Binding-site contacts:
Ligand atom O3 contacts residue ARG392 of chain 1.L at 4.5 Å.
Ligand atom C5 contacts residue ASN205 of chain 1.L at 3.6 Å.
Ligand atom C6 contacts residue SER207 of chain 1.L at 4.1 Å.
Ligand atom C8 contacts residue SER207 of chain 1.L at 3.5 Å.
Ligand atom C3 contacts residue ASN205 of chain 1.L at 3.8 Å.
Ligand atom N2 contacts residue ASN205 of chain 1.L at 3.0 Å (h-bond).
Ligand atom C6 contacts residue ASP396 of chain 1.L at 4.3 Å.
Ligand atom C2 contacts residue ASN205 of chain 1.L at 2.5 Å.
Ligand atom C6 contacts residue VAL208 of chain 1.L at 3.9 Å (hydrophobic).
Ligand atom C6 contacts residue ARG392 of chain 1.L at 3.9 Å.
Ligand atom C6 contacts residue LYS393 of chain 1.L at 4.4 Å.
Ligand atom O5 contacts residue VAL208 of chain 1.L at 3.6 Å.
Ligand atom C7 contacts residue ASN205 of chain 1.L at 3.3 Å.
Ligand atom C1 contacts residue VAL208 of chain 1.L at 4.4 Å (hydrophobic).
Ligand atom O5 contacts residue SER207 of chain 1.L at 4.3 Å.
Ligand atom C5 contacts residue SER207 of chain 1.L at 4.1 Å.
Ligand atom C6 contacts residue VAL208 of chain 1.L at 4.4 Å (hydrophobic).
Ligand atom O4 contacts residue ARG392 of chain 1.L at 3.6 Å (salt-bridge).
Ligand atom O7 contacts residue SER207 of chain 1.L at 4.4 Å.
Ligand atom O5 contacts residue VAL208 of chain 1.L at 4.4 Å.
Ligand atom C1 contacts residue ASN205 of chain 1.L at 1.4 Å.
Ligand atom C4 contacts residue ARG392 of chain 1.L at 3.7 Å.
Ligand atom C5 contacts residue VAL208 of chain 1.L at 4.2 Å (hydrophobic).
Ligand atom O5 contacts residue ASN205 of chain 1.L at 2.3 Å (h-bond).
Ligand atom C1 contacts residue SER207 of chain 1.L at 4.3 Å.
Ligand atom C4 contacts residue ASN205 of chain 1.L at 4.3 Å.
Ligand atom O7 contacts residue ASN205 of chain 1.L at 3.3 Å (h-bond).

A small-molecule ligand and the protein it binds are described below.
Small molecule (SMILES): CC(=O)N[C@H]1[C@H](O[C@H]2[C@H](O)[C@@H](NC(C)=O)CO[C@@H]2CO[C@@H]2O[C@@H](C)[C@@H](O)[C@@H](O)[C@@H]2O)O[C@H](CO)[C@@H](O[C@@H]2O[C@H](CO[C@H]3O[C@H](CO)[C@@H](O)[C@H](O)[C@@H]3O)[C@@H](O)[C@H](O[C@H]3O[C@H](CO)[C@@H](O)[C@H](O)[C@@H]3O)[C@@H]2O)[C@@H]1O

Sequence of chain 1.L:
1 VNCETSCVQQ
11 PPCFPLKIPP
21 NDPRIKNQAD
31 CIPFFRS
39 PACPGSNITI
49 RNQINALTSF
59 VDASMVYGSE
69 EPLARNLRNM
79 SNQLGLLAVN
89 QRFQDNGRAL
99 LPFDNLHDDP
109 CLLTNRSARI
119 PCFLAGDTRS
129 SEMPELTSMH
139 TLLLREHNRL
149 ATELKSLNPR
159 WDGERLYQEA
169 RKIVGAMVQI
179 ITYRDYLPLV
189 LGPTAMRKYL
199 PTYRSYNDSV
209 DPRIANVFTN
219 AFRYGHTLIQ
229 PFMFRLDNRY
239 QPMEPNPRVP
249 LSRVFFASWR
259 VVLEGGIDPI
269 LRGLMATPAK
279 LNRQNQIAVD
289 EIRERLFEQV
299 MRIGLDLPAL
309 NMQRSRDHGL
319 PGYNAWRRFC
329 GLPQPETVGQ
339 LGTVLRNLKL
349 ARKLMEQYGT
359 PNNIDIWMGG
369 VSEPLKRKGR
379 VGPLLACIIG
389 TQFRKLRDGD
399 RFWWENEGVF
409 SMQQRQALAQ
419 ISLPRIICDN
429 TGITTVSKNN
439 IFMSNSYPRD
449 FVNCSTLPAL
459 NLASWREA